Binding-site contacts:
Ligand atom N6 contacts residue DT6 of chain 1.L at 3.3 Å (h-bond).
Ligand atom N4 contacts residue DG9 of chain 1.L at 3.1 Å (h-bond).
Ligand atom O4 contacts residue DA5 of chain 1.L at 3.0 Å (h-bond).
Ligand atom N1 contacts residue DC7 of chain 1.L at 3.1 Å (h-bond).
Ligand atom N2 contacts residue DC7 of chain 1.L at 2.8 Å (h-bond).
Ligand atom N3 contacts residue DG3 of chain 1.L at 3.1 Å (h-bond).
Ligand atom OP2 contacts residue SER26 of chain 1.D at 3.4 Å.
Ligand atom O2 contacts residue DG9 of chain 1.L at 2.8 Å (h-bond).
Ligand atom N3 contacts residue DG9 of chain 1.L at 2.9 Å (h-bond).
Ligand atom N3 contacts residue DA5 of chain 1.L at 2.7 Å (h-bond).
Ligand atom N3 contacts residue 6MA4 of chain 1.L at 2.9 Å (h-bond).
Ligand atom N1 contacts residue DC2 of chain 1.L at 3.1 Å (h-bond).
Ligand atom N1 contacts residue DT6 of chain 1.L at 3.0 Å (h-bond).
Ligand atom C4 contacts residue DA5 of chain 1.L at 3.5 Å.
Ligand atom O2 contacts residue DA8 of chain 1.L at 3.4 Å.
Ligand atom O2 contacts residue 6MA4 of chain 1.L at 3.4 Å.
Ligand atom N6 contacts residue DA5 of chain 1.L at 3.1 Å (h-bond).
Ligand atom N2 contacts residue DC2 of chain 1.L at 3.0 Å (h-bond).
Ligand atom O4 contacts residue 6MA4 of chain 1.L at 3.1 Å (h-bond).
Ligand atom C7 contacts residue ARG37 of chain 1.D at 3.3 Å.
Ligand atom C2 contacts residue DG3 of chain 1.L at 3.2 Å.
Ligand atom OP2 contacts residue ALA25 of chain 1.D at 2.9 Å (h-bond).
Ligand atom N1 contacts residue DA8 of chain 1.L at 3.3 Å (h-bond).
Ligand atom C2 contacts residue DG9 of chain 1.L at 3.1 Å.
Ligand atom C2 contacts residue DG9 of chain 1.L at 3.5 Å.
Ligand atom O2 contacts residue DG3 of chain 1.L at 2.6 Å (h-bond).
Ligand atom OP1 contacts residue SER24 of chain 1.D at 2.5 Å (h-bond).
Ligand atom N1 contacts residue DG9 of chain 1.L at 3.4 Å (h-bond).
Ligand atom O4 contacts residue DG3 of chain 1.L at 3.3 Å (h-bond).
Ligand atom O6 contacts residue DC7 of chain 1.L at 3.3 Å (h-bond).
Ligand atom N7 contacts residue ARG37 of chain 1.D at 3.2 Å (salt-bridge).
Ligand atom N1 contacts residue DG3 of chain 1.L at 3.4 Å (h-bond).
Ligand atom O2 contacts residue DG9 of chain 1.L at 3.1 Å (h-bond).
Ligand atom O6 contacts residue DC2 of chain 1.L at 3.1 Å (h-bond).
Ligand atom OP1 contacts residue SER24 of chain 1.D at 3.2 Å.
Ligand atom N3 contacts residue DA8 of chain 1.L at 2.9 Å (h-bond).
Ligand atom N2 contacts residue DG3 of chain 1.L at 3.3 Å (h-bond).
Ligand atom C6 contacts residue DA8 of chain 1.L at 3.4 Å.
Ligand atom O2 contacts residue DA5 of chain 1.L at 3.3 Å.
Ligand atom C2 contacts residue DC7 of chain 1.L at 3.2 Å.

The protein below binds the small molecule below.
Small molecule (SMILES): CNc1ncnc2c1ncn2[C@H]1C[C@H](O[P](=O)(O)OC[C@H]2O[C@@H](n3cc(C)c(=O)[nH]c3=O)C[C@@H]2O[P](=O)(O)OC[C@H]2O[C@@H](n3cc(C)c(=O)[nH]c3=O)C[C@@H]2O[P](=O)(O)OC[C@H]2O[C@@H](n3ccc(N)nc3=O)C[C@@H]2O[P](=O)(O)OC[C@H]2O[C@@H](n3cnc4c(=O)nc(N)[nH]c43)C[C@@H]2O)[C@@H](CO[P](=O)(O)O[C@H]2C[C@H](n3cnc4c(=O)nc(N)[nH]c43)O[C@@H]2CO[P](=O)(O)O[C@H]2C[C@H](n3cc(C)c(=O)[nH]c3=O)O[C@@H]2CO[P](=O)(O)O[C@H]2C[C@H](n3ccc(N)nc3=O)O[C@@H]2COP(=O)=O)O1

Sequence of chain 1.D:
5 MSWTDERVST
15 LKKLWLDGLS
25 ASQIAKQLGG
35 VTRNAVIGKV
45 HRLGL